Sequence of chain 7.A:
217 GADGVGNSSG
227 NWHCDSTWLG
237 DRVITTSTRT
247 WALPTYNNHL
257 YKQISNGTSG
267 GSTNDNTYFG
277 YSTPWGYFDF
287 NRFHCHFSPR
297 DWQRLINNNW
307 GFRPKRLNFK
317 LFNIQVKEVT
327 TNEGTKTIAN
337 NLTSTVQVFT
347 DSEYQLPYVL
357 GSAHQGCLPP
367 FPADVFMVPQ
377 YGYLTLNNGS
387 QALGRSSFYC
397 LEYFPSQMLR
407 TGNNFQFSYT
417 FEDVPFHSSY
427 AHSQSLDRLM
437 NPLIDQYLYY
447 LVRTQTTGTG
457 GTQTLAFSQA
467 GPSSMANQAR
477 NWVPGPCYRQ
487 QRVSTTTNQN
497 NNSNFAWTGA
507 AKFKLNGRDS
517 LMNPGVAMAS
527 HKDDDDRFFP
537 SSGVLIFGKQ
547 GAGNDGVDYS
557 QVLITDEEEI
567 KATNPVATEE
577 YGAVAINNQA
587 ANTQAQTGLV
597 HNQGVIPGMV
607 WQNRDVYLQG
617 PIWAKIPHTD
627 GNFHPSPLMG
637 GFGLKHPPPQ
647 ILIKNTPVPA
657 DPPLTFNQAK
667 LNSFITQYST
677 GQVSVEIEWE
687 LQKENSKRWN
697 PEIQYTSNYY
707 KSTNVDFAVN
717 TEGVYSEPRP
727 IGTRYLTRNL

This protein binds this small molecule.
Small molecule (SMILES): Nc1ncnc2c1ncn2[C@H]1C[C@H](O)[C@@H](COP(=O)(O)O)O1

Sequence of chain 57.A:
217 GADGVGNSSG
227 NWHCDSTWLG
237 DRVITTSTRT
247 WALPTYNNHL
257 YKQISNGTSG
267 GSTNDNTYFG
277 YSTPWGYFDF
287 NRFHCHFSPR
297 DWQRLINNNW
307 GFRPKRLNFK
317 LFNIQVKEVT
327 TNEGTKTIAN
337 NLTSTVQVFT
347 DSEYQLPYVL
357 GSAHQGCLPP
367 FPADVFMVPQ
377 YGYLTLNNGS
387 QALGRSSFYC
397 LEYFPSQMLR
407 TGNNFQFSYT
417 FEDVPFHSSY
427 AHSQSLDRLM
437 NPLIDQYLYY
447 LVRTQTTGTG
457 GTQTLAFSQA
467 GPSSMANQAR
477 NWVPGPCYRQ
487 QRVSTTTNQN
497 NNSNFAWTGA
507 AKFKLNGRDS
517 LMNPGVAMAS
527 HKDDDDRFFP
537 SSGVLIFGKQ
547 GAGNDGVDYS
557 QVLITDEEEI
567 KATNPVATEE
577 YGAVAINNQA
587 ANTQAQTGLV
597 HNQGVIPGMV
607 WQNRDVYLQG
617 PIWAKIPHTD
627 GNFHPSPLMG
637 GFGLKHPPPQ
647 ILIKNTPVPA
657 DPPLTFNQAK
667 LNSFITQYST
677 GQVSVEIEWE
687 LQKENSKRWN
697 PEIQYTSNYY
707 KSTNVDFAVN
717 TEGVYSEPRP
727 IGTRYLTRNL

Binding-site contacts:
Ligand atom N1 contacts residue PRO631 of chain 57.A at 3.5 Å (h-bond).
Ligand atom N6 contacts residue SER632 of chain 57.A at 3.3 Å (h-bond).
Ligand atom C2 contacts residue PRO631 of chain 57.A at 3.3 Å (hydrophobic).
Ligand atom N6 contacts residue PHE638 of chain 57.A at 3.9 Å.
Ligand atom N1 contacts residue PRO421 of chain 57.A at 4.3 Å.
Ligand atom C8 contacts residue PRO421 of chain 57.A at 4.3 Å (hydrophobic).
Ligand atom C4 contacts residue PRO421 of chain 57.A at 4.3 Å (hydrophobic).
Ligand atom O1P contacts residue LYS641 of chain 7.A at 4.0 Å.
Ligand atom N3 contacts residue PRO631 of chain 57.A at 3.6 Å.
Ligand atom C6 contacts residue SER632 of chain 57.A at 3.9 Å.
Ligand atom O2P contacts residue ASP626 of chain 7.A at 4.2 Å.
Ligand atom C6 contacts residue PRO631 of chain 57.A at 3.9 Å (hydrophobic).
Ligand atom N7 contacts residue SER632 of chain 57.A at 4.1 Å.
Ligand atom N6 contacts residue GLY637 of chain 57.A at 3.7 Å.
Ligand atom C5 contacts residue PRO421 of chain 57.A at 4.1 Å (hydrophobic).
Ligand atom C4 contacts residue PRO631 of chain 57.A at 4.0 Å (hydrophobic).
Ligand atom C1' contacts residue PRO631 of chain 57.A at 4.3 Å (hydrophobic).
Ligand atom C8 contacts residue HIS630 of chain 57.A at 3.3 Å.
Ligand atom N6 contacts residue GLY639 of chain 57.A at 3.6 Å (h-bond).
Ligand atom N7 contacts residue HIS630 of chain 57.A at 4.1 Å.
Ligand atom N1 contacts residue VAL420 of chain 57.A at 3.7 Å.
Ligand atom N7 contacts residue ASN609 of chain 57.A at 3.8 Å.
Ligand atom N1 contacts residue GLY639 of chain 57.A at 3.1 Å (h-bond).
Ligand atom C5 contacts residue PRO631 of chain 57.A at 4.2 Å (hydrophobic).
Ligand atom N1 contacts residue PHE638 of chain 57.A at 4.3 Å.
Ligand atom N7 contacts residue PRO421 of chain 57.A at 4.2 Å.
Ligand atom C2' contacts residue HIS630 of chain 57.A at 3.2 Å.
Ligand atom N9 contacts residue PRO421 of chain 57.A at 4.4 Å.
Ligand atom C2 contacts residue PRO421 of chain 57.A at 4.5 Å (hydrophobic).
Ligand atom C6 contacts residue PRO421 of chain 57.A at 4.1 Å (hydrophobic).
Ligand atom N3 contacts residue GLY639 of chain 57.A at 4.3 Å.
Ligand atom C6 contacts residue VAL420 of chain 57.A at 4.0 Å (hydrophobic).
Ligand atom C2 contacts residue GLY639 of chain 57.A at 3.1 Å.
Ligand atom C2 contacts residue VAL420 of chain 57.A at 4.3 Å (hydrophobic).
Ligand atom C1' contacts residue HIS630 of chain 57.A at 4.0 Å.
Ligand atom C3' contacts residue HIS630 of chain 57.A at 4.4 Å.
Ligand atom C5 contacts residue SER632 of chain 57.A at 4.1 Å.
Ligand atom N6 contacts residue VAL420 of chain 57.A at 4.0 Å.
Ligand atom C6 contacts residue GLY639 of chain 57.A at 3.8 Å.
Ligand atom N9 contacts residue HIS630 of chain 57.A at 4.2 Å.